Sequence of chain 1.E:
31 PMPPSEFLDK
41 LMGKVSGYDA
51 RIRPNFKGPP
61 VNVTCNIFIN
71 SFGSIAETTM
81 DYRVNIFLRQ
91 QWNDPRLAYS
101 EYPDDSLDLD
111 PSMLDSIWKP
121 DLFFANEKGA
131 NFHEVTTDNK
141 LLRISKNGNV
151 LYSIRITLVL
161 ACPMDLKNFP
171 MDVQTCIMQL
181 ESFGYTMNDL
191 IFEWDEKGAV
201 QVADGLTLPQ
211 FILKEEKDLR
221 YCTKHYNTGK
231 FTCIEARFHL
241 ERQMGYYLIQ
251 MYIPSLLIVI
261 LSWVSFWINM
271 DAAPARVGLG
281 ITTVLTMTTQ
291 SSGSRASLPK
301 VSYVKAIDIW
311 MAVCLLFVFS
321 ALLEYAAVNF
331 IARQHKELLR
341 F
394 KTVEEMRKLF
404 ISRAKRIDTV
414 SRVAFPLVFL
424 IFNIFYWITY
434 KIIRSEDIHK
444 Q

Binding-site contacts:
Ligand atom C4A contacts residue SER320 of chain 1.E at 4.0 Å.
Ligand atom C5B contacts residue PHE418 of chain 1.E at 4.3 Å (hydrophobic).
Ligand atom C6B contacts residue PHE317 of chain 1.E at 3.7 Å (hydrophobic).
Ligand atom C4A contacts residue LEU323 of chain 1.E at 4.2 Å (hydrophobic).
Ligand atom C3B contacts residue VAL421 of chain 1.E at 4.4 Å (hydrophobic).
Ligand atom O11 contacts residue VAL413 of chain 1.E at 3.3 Å.
Ligand atom C5B contacts residue PHE317 of chain 1.E at 4.4 Å (hydrophobic).
Ligand atom O13 contacts residue VAL413 of chain 1.E at 4.1 Å.
Ligand atom C7B contacts residue LEU316 of chain 1.E at 3.8 Å (hydrophobic).
Ligand atom C8B contacts residue LEU316 of chain 1.E at 3.7 Å (hydrophobic).
Ligand atom C6A contacts residue SER320 of chain 1.E at 4.0 Å.
Ligand atom C8B contacts residue PHE317 of chain 1.E at 4.3 Å (hydrophobic).
Ligand atom C2B contacts residue PHE418 of chain 1.E at 3.9 Å (hydrophobic).
Ligand atom C5B contacts residue SER320 of chain 1.E at 4.3 Å.
Ligand atom C6B contacts residue VAL421 of chain 1.E at 4.0 Å (hydrophobic).
Ligand atom P1 contacts residue VAL413 of chain 1.E at 4.1 Å.
Ligand atom C6A contacts residue LEU323 of chain 1.E at 4.0 Å (hydrophobic).
Ligand atom O12 contacts residue VAL413 of chain 1.E at 4.5 Å.

A protein and the small-molecule ligand that binds it are described below.
Small molecule (SMILES): CCCCCCCC(=O)OC[C@H](COP(=O)(O)O[C@@H]1[C@H](O)[C@H](O)[C@@H](OP(=O)(O)O)[C@H](OP(=O)(O)O)[C@H]1O)OC(=O)CCCCCCC